Binding-site contacts:
Ligand atom O19 contacts residue SER268 of chain 1.D at 3.3 Å (h-bond).
Ligand atom P17 contacts residue SER268 of chain 1.D at 3.7 Å.
Ligand atom C34 contacts residue ARG717 of chain 1.D at 3.7 Å.
Ligand atom O35 contacts residue ARG717 of chain 1.D at 3.6 Å.
Ligand atom O19 contacts residue SER266 of chain 1.D at 3.3 Å.
Ligand atom O11 contacts residue LEU224 of chain 1.D at 3.2 Å.
Ligand atom C15 contacts residue GLY260 of chain 1.D at 3.7 Å.
Ligand atom O33 contacts residue ARG223 of chain 1.D at 3.0 Å (salt-bridge).
Ligand atom O11 contacts residue VAL256 of chain 1.D at 3.7 Å.
Ligand atom O35 contacts residue SER268 of chain 1.D at 3.9 Å.
Ligand atom O33 contacts residue ARG717 of chain 1.D at 3.3 Å (salt-bridge).
Ligand atom C04 contacts residue VAL140 of chain 1.D at 3.7 Å (hydrophobic).
Ligand atom C15 contacts residue ARG265 of chain 1.D at 3.8 Å.
Ligand atom O27 contacts residue LYS285 of chain 1.D at 3.0 Å (salt-bridge).
Ligand atom C26 contacts residue VAL222 of chain 1.D at 3.8 Å (hydrophobic).
Ligand atom O25 contacts residue ALA259 of chain 1.D at 3.3 Å (h-bond).
Ligand atom C37 contacts residue ARG265 of chain 1.D at 3.6 Å.
Ligand atom C41 contacts residue ILE261 of chain 1.D at 3.7 Å (hydrophobic).
Ligand atom C05 contacts residue VAL140 of chain 1.D at 3.5 Å (hydrophobic).
Ligand atom O32 contacts residue PRO219 of chain 1.D at 3.4 Å (h-bond).
Ligand atom O19 contacts residue THR267 of chain 1.D at 2.8 Å (h-bond).
Ligand atom C07 contacts residue LEU227 of chain 1.D at 3.8 Å (hydrophobic).
Ligand atom C02 contacts residue VAL140 of chain 1.D at 3.8 Å (hydrophobic).
Ligand atom O25 contacts residue LYS285 of chain 1.D at 3.2 Å (salt-bridge).
Ligand atom O20 contacts residue VAL222 of chain 1.D at 3.9 Å.
Ligand atom O38 contacts residue GLY260 of chain 1.D at 2.9 Å (h-bond).
Ligand atom O31 contacts residue PRO716 of chain 1.D at 3.8 Å.
Ligand atom C09 contacts residue ILE257 of chain 1.D at 3.7 Å (hydrophobic).
Ligand atom O18 contacts residue SER268 of chain 1.D at 2.8 Å (h-bond).
Ligand atom O18 contacts residue LEU224 of chain 1.D at 2.9 Å.
Ligand atom O27 contacts residue VAL222 of chain 1.D at 3.6 Å.
Ligand atom O29 contacts residue ARG223 of chain 1.D at 3.7 Å.
Ligand atom O11 contacts residue LEU227 of chain 1.D at 3.2 Å.
Ligand atom C03 contacts residue VAL140 of chain 1.D at 3.5 Å (hydrophobic).
Ligand atom C02 contacts residue LEU139 of chain 1.D at 3.5 Å (hydrophobic).
Ligand atom O35 contacts residue ARG223 of chain 1.D at 3.4 Å.
Ligand atom O36 contacts residue SER266 of chain 1.D at 3.4 Å.
Ligand atom O38 contacts residue ARG265 of chain 1.D at 2.9 Å (salt-bridge).
Ligand atom C46 contacts residue ILE261 of chain 1.D at 3.6 Å (hydrophobic).
Ligand atom O29 contacts residue ARG717 of chain 1.D at 3.3 Å (salt-bridge).

Sequence of chain 1.D:
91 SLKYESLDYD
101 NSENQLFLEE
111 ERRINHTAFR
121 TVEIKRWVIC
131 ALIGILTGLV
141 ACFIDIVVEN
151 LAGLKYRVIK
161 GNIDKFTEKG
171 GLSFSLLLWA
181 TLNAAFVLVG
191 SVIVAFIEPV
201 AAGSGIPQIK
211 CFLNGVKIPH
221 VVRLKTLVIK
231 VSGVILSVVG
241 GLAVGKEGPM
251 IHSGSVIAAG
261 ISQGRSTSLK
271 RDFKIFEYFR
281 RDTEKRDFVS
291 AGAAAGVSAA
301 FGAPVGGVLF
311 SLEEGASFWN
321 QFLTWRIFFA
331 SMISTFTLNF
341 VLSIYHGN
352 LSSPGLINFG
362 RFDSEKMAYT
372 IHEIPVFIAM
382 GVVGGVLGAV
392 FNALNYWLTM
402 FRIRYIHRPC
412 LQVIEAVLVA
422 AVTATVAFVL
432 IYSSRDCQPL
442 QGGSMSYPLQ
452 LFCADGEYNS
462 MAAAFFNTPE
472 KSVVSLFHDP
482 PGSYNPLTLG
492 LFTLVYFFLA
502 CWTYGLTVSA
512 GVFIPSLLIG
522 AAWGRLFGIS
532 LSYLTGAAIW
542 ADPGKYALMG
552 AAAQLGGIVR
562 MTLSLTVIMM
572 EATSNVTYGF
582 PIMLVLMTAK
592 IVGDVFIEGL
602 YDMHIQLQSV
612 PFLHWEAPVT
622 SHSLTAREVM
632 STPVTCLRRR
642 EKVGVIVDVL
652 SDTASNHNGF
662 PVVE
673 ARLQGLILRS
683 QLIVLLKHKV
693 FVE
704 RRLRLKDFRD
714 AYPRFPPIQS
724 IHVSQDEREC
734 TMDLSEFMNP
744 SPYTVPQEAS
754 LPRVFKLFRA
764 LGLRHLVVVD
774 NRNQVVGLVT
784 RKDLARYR

A protein and the small-molecule ligand that binds it are described below.
Small molecule (SMILES): CCCCCCCCC(=O)OC[C@H](COP(=O)(O)O[C@@H]1[C@H](O)[C@H](OP(=O)(O)O)[C@@H](O)[C@H](O)[C@H]1O)OC(=O)CCCCCCCC